The protein below binds the small molecule below.
Small molecule (SMILES): COc1ccc2c(Oc3cnc(CC(=O)Nc4cc(C)cc(CN(C)C)c4)c(OC)c3)ccnc2c1

Binding-site contacts:
Ligand atom N1 contacts residue ASP204 of chain 1.B at 3.3 Å (salt-bridge).
Ligand atom C13 contacts residue CYS203 of chain 1.B at 3.6 Å (hydrophobic).
Ligand atom C1 contacts residue LEU98 of chain 1.B at 3.6 Å (hydrophobic).
Ligand atom C24 contacts residue THR124 of chain 1.B at 3.3 Å.
Ligand atom C27 contacts residue CYS182 of chain 1.B at 3.4 Å (hydrophobic).
Ligand atom O contacts residue VAL108 of chain 1.B at 3.3 Å.
Ligand atom N3 contacts residue ASP204 of chain 1.B at 3.5 Å (salt-bridge).
Ligand atom C6 contacts residue LEU98 of chain 1.B at 3.6 Å (hydrophobic).
Ligand atom O3 contacts residue LYS77 of chain 1.B at 3.4 Å.
Ligand atom C16 contacts residue LEU193 of chain 1.B at 3.6 Å (hydrophobic).
Ligand atom C4 contacts residue ASP204 of chain 1.B at 3.6 Å.
Ligand atom C8 contacts residue GLU94 of chain 1.B at 3.4 Å.
Ligand atom C8 contacts residue ASP204 of chain 1.B at 3.4 Å.
Ligand atom O contacts residue CYS203 of chain 1.B at 3.4 Å.
Ligand atom C15 contacts residue LEU193 of chain 1.B at 3.2 Å (hydrophobic).
Ligand atom C contacts residue ILE107 of chain 1.B at 3.5 Å (hydrophobic).
Ligand atom C19 contacts residue PHE205 of chain 1.B at 3.6 Å (hydrophobic).
Ligand atom O2 contacts residue GLY130 of chain 1.B at 3.4 Å.
Ligand atom N2 contacts residue CYS127 of chain 1.B at 3.0 Å (h-bond).
Ligand atom C24 contacts residue VAL122 of chain 1.B at 3.5 Å (hydrophobic).
Ligand atom C contacts residue ILE202 of chain 1.B at 3.6 Å (hydrophobic).
Ligand atom C14 contacts residue LEU193 of chain 1.B at 3.5 Å (hydrophobic).
Ligand atom N contacts residue ASP204 of chain 1.B at 3.4 Å (salt-bridge).
Ligand atom N2 contacts residue TYR126 of chain 1.B at 3.6 Å.
Ligand atom N2 contacts residue GLU125 of chain 1.B at 3.6 Å (salt-bridge).
Ligand atom O contacts residue ASP204 of chain 1.B at 3.1 Å (salt-bridge).
Ligand atom C23 contacts residue GLY130 of chain 1.B at 3.6 Å.
Ligand atom C24 contacts residue LYS77 of chain 1.B at 3.4 Å.
Ligand atom N contacts residue GLU94 of chain 1.B at 2.8 Å (salt-bridge).
Ligand atom C27 contacts residue HIS184 of chain 1.B at 3.6 Å.
Ligand atom C26 contacts residue ASP204 of chain 1.B at 3.2 Å.
Ligand atom C16 contacts residue GLU125 of chain 1.B at 3.0 Å.
Ligand atom C16 contacts residue ALA75 of chain 1.B at 3.5 Å (hydrophobic).
Ligand atom O1 contacts residue PHE205 of chain 1.B at 3.5 Å.
Ligand atom C7 contacts residue ASP204 of chain 1.B at 3.4 Å.
Ligand atom C23 contacts residue TYR126 of chain 1.B at 3.4 Å (hydrophobic).
Ligand atom C24 contacts residue ALA75 of chain 1.B at 3.3 Å (hydrophobic).
Ligand atom C7 contacts residue GLU94 of chain 1.B at 3.5 Å.
Ligand atom C22 contacts residue CYS127 of chain 1.B at 3.1 Å (hydrophobic).
Ligand atom C23 contacts residue CYS127 of chain 1.B at 3.1 Å (hydrophobic).

Sequence of chain 1.B:
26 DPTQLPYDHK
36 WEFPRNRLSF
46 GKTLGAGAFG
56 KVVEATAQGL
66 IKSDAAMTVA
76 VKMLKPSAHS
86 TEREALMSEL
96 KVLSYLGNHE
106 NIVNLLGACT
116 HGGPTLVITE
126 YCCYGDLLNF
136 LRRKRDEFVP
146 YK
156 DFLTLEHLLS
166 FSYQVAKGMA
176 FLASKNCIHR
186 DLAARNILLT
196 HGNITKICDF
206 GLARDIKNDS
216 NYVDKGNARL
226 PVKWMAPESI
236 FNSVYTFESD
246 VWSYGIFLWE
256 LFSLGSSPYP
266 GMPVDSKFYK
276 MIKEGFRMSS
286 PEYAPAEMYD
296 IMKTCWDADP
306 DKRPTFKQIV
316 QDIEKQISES